This protein binds this small molecule.
Small molecule (SMILES): CC(=O)N[C@@H]1[C@@H](O)[C@H](O)[C@@H](CO)O[C@H]1O

Binding-site contacts:
Ligand atom C3 contacts residue ASN573 of chain 1.B at 3.7 Å.
Ligand atom O3 contacts residue ASN573 of chain 1.B at 4.2 Å.
Ligand atom C2 contacts residue ASN573 of chain 1.B at 2.4 Å.
Ligand atom O5 contacts residue ASN573 of chain 1.B at 2.4 Å (h-bond).
Ligand atom C4 contacts residue ASN573 of chain 1.B at 4.2 Å.
Ligand atom C1 contacts residue ASN573 of chain 1.B at 1.4 Å.
Ligand atom N2 contacts residue ASN573 of chain 1.B at 3.1 Å (h-bond).
Ligand atom O6 contacts residue ASN573 of chain 1.B at 4.3 Å.
Ligand atom C7 contacts residue ASN573 of chain 1.B at 4.2 Å.
Ligand atom C5 contacts residue ASN573 of chain 1.B at 3.6 Å.
Ligand atom C6 contacts residue ASN573 of chain 1.B at 4.5 Å.

Sequence of chain 1.B:
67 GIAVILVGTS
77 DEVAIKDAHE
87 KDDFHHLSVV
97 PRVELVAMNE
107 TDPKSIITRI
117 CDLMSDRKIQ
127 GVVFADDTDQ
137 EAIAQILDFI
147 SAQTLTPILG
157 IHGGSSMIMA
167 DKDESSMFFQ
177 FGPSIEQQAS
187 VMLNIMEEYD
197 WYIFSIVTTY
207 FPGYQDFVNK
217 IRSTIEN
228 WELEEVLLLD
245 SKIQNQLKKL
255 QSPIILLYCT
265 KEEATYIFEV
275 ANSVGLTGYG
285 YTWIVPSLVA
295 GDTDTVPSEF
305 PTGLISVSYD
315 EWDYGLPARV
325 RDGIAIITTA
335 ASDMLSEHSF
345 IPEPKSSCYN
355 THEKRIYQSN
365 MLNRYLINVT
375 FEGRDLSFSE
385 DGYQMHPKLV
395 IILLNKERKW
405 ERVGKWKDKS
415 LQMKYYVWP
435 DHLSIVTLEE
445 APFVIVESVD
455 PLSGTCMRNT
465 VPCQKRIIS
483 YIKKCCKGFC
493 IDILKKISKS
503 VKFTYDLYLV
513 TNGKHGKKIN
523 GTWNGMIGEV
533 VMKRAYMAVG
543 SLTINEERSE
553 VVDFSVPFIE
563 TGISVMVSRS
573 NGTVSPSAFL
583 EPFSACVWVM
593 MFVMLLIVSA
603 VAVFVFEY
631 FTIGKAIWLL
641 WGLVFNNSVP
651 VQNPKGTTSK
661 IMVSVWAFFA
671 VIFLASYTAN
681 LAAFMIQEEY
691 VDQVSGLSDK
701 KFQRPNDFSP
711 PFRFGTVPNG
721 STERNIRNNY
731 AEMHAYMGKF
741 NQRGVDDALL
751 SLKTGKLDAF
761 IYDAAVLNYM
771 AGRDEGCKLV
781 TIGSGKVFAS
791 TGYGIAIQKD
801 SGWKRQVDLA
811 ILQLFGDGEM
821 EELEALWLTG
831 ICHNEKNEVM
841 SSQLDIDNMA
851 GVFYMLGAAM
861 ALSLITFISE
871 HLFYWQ